Binding-site contacts:
Ligand atom C4 contacts residue MET108 of chain 1.A at 3.6 Å (hydrophobic).
Ligand atom C5 contacts residue MET164 of chain 1.A at 3.7 Å (hydrophobic).
Ligand atom N7 contacts residue ALA72 of chain 1.A at 3.3 Å.
Ligand atom C6 contacts residue PHE107 of chain 1.A at 3.7 Å (hydrophobic).
Ligand atom N1 contacts residue ALA51 of chain 1.A at 3.5 Å.
Ligand atom N3 contacts residue ALA174 of chain 1.A at 3.7 Å.
Ligand atom C9 contacts residue ASP175 of chain 1.A at 3.4 Å.
Ligand atom C21 contacts residue PHE68 of chain 1.A at 3.2 Å (hydrophobic).
Ligand atom N contacts residue ASP175 of chain 1.A at 3.4 Å (salt-bridge).
Ligand atom N3 contacts residue LEU105 of chain 1.A at 3.7 Å.
Ligand atom C1 contacts residue ASP175 of chain 1.A at 3.5 Å.
Ligand atom C2 contacts residue MET164 of chain 1.A at 3.4 Å (hydrophobic).
Ligand atom O contacts residue ASP175 of chain 1.A at 3.1 Å (salt-bridge).
Ligand atom N2 contacts residue MET164 of chain 1.A at 3.4 Å.
Ligand atom C1 contacts residue MET164 of chain 1.A at 3.7 Å (hydrophobic).
Ligand atom C4 contacts residue ALA51 of chain 1.A at 3.7 Å (hydrophobic).
Ligand atom N7 contacts residue LEU86 of chain 1.A at 3.2 Å.
Ligand atom C21 contacts residue ALA72 of chain 1.A at 3.4 Å (hydrophobic).
Ligand atom N4 contacts residue LEU105 of chain 1.A at 3.5 Å.
Ligand atom C10 contacts residue LEU105 of chain 1.A at 3.5 Å (hydrophobic).
Ligand atom N6 contacts residue PHE68 of chain 1.A at 3.6 Å.
Ligand atom O contacts residue LEU105 of chain 1.A at 3.3 Å.
Ligand atom N1 contacts residue MET108 of chain 1.A at 2.8 Å (h-bond).
Ligand atom N4 contacts residue ALA174 of chain 1.A at 3.5 Å.
Ligand atom C5 contacts residue ALA51 of chain 1.A at 3.5 Å (hydrophobic).
Ligand atom N7 contacts residue VAL89 of chain 1.A at 3.7 Å.
Ligand atom C8 contacts residue MET164 of chain 1.A at 3.3 Å (hydrophobic).
Ligand atom C21 contacts residue GLU71 of chain 1.A at 3.6 Å.
Ligand atom C9 contacts residue LEU105 of chain 1.A at 3.3 Å (hydrophobic).
Ligand atom N1 contacts residue PHE107 of chain 1.A at 3.6 Å.
Ligand atom C17 contacts residue PHE176 of chain 1.A at 3.6 Å (hydrophobic).
Ligand atom C4 contacts residue PRO106 of chain 1.A at 3.5 Å (hydrophobic).
Ligand atom C23 contacts residue MET75 of chain 1.A at 3.7 Å (hydrophobic).
Ligand atom C10 contacts residue ASP175 of chain 1.A at 3.5 Å.
Ligand atom C3 contacts residue MET164 of chain 1.A at 3.7 Å (hydrophobic).
Ligand atom C20 contacts residue PHE176 of chain 1.A at 3.3 Å (hydrophobic).
Ligand atom N3 contacts residue ASP175 of chain 1.A at 2.9 Å (salt-bridge).
Ligand atom C6 contacts residue MET108 of chain 1.A at 3.6 Å (hydrophobic).
Ligand atom C22 contacts residue MET75 of chain 1.A at 3.6 Å (hydrophobic).
Ligand atom N4 contacts residue ASP175 of chain 1.A at 3.4 Å (salt-bridge).

A small-molecule ligand and the protein it binds are described below.
Small molecule (SMILES): Cc1cc(-c2c(C)nn(C)c2C#N)ccc1-c1nnc(N(C)Cc2ccc3nccn3c2)o1

Sequence of chain 1.A:
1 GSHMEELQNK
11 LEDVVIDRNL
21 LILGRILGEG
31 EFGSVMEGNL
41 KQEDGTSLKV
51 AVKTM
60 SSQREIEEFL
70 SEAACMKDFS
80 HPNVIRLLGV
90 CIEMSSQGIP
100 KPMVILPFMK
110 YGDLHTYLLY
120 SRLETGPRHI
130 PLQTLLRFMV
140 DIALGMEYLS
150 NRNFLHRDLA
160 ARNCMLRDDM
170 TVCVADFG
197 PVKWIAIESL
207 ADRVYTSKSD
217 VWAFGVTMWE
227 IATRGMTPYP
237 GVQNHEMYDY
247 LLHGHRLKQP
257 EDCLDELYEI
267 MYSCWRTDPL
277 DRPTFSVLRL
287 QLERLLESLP